The protein below binds the small molecule below.
Small molecule (SMILES): CC[C@H]1OC(=O)[C@H](C)[C@@H](O[C@H]2C[C@@](C)(OC)[C@@H](O)[C@H](C)O2)[C@H](C)[C@@H](O[C@@H]2O[C@H](C)C[C@H](N(C)C)[C@H]2O)[C@](C)(O)C[C@@H](C)C(=O)[C@H](C)[C@@H](O)[C@]1(C)O

Sequence of chain 1.A:
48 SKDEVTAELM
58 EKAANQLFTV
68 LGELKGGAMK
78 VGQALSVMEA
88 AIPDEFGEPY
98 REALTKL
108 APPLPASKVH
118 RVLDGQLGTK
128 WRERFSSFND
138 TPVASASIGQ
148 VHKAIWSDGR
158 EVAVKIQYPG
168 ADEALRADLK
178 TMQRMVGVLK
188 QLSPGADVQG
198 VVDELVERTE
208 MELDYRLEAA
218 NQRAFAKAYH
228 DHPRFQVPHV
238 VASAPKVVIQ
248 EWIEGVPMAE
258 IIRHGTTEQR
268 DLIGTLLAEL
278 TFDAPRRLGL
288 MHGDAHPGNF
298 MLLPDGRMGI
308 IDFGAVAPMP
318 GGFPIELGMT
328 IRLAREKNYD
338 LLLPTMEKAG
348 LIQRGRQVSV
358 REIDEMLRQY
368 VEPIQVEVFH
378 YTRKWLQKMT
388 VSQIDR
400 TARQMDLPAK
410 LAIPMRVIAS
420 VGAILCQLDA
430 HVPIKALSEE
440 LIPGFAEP

Binding-site contacts:
Ligand atom O8 contacts residue PRO315 of chain 1.A at 3.8 Å.
Ligand atom C8 contacts residue ARG205 of chain 1.A at 4.2 Å.
Ligand atom C33 contacts residue ARG205 of chain 1.A at 4.1 Å.
Ligand atom O13 contacts residue ALA312 of chain 1.A at 3.7 Å.
Ligand atom O10 contacts residue GLU201 of chain 1.A at 3.0 Å (salt-bridge).
Ligand atom C34 contacts residue GLY311 of chain 1.A at 3.8 Å.
Ligand atom C32 contacts residue GLU204 of chain 1.A at 3.9 Å.
Ligand atom C27 contacts residue ASP200 of chain 1.A at 4.2 Å.
Ligand atom O11 contacts residue GLU201 of chain 1.A at 3.5 Å (salt-bridge).
Ligand atom C36 contacts residue ASP291 of chain 1.A at 3.4 Å.
Ligand atom C13 contacts residue ASP291 of chain 1.A at 4.0 Å.
Ligand atom C9 contacts residue GLU201 of chain 1.A at 4.0 Å.
Ligand atom O1 contacts residue ARG415 of chain 1.A at 3.1 Å (salt-bridge).
Ligand atom C1 contacts residue ARG415 of chain 1.A at 4.0 Å.
Ligand atom C25 contacts residue GLU204 of chain 1.A at 4.0 Å.
Ligand atom C6 contacts residue GLU201 of chain 1.A at 3.9 Å.
Ligand atom C34 contacts residue ALA312 of chain 1.A at 3.5 Å (hydrophobic).
Ligand atom O13 contacts residue ASP291 of chain 1.A at 3.2 Å (salt-bridge).
Ligand atom C33 contacts residue GLU204 of chain 1.A at 4.2 Å.
Ligand atom C35 contacts residue ALA314 of chain 1.A at 3.8 Å (hydrophobic).
Ligand atom C30 contacts residue ILE412 of chain 1.A at 3.7 Å (hydrophobic).
Ligand atom C33 contacts residue MET208 of chain 1.A at 4.2 Å (hydrophobic).
Ligand atom C35 contacts residue ALA312 of chain 1.A at 3.2 Å (hydrophobic).
Ligand atom C30 contacts residue ARG415 of chain 1.A at 3.6 Å.
Ligand atom O11 contacts residue ARG205 of chain 1.A at 3.9 Å.
Ligand atom O13 contacts residue GLY290 of chain 1.A at 3.7 Å.
Ligand atom O9 contacts residue GLU204 of chain 1.A at 3.8 Å.
Ligand atom C8 contacts residue GLU201 of chain 1.A at 4.0 Å.
Ligand atom C29 contacts residue PRO315 of chain 1.A at 4.2 Å (hydrophobic).
Ligand atom C27 contacts residue GLU204 of chain 1.A at 3.8 Å.
Ligand atom C19 contacts residue ALA408 of chain 1.A at 4.2 Å (hydrophobic).
Ligand atom C31 contacts residue ALA314 of chain 1.A at 4.2 Å (hydrophobic).
Ligand atom C15 contacts residue ALA408 of chain 1.A at 4.2 Å (hydrophobic).
Ligand atom C37 contacts residue ALA314 of chain 1.A at 3.4 Å (hydrophobic).
Ligand atom C37 contacts residue ILE412 of chain 1.A at 3.6 Å (hydrophobic).
Ligand atom C32 contacts residue GLU201 of chain 1.A at 3.2 Å.
Ligand atom C31 contacts residue PRO315 of chain 1.A at 4.1 Å (hydrophobic).
Ligand atom C37 contacts residue VAL416 of chain 1.A at 4.0 Å (hydrophobic).
Ligand atom C2 contacts residue ILE412 of chain 1.A at 3.9 Å (hydrophobic).
Ligand atom C12 contacts residue ALA312 of chain 1.A at 3.9 Å (hydrophobic).